Binding-site contacts:
Ligand atom N20 contacts residue THR1 of chain 1.K at 3.8 Å.
Ligand atom C10 contacts residue THR21 of chain 1.K at 3.6 Å.
Ligand atom O8 contacts residue GLY48 of chain 1.K at 3.9 Å.
Ligand atom O28 contacts residue THR1 of chain 1.K at 2.5 Å (h-bond).
Ligand atom C23 contacts residue ALA49 of chain 1.K at 3.7 Å (hydrophobic).
Ligand atom C17 contacts residue THR21 of chain 1.K at 3.5 Å.
Ligand atom N4 contacts residue ASP125 of chain 1.L at 3.6 Å (salt-bridge).
Ligand atom C13 contacts residue GLY47 of chain 1.K at 3.6 Å.
Ligand atom B26 contacts residue THR1 of chain 1.K at 1.4 Å.
Ligand atom C24 contacts residue ALA20 of chain 1.K at 3.7 Å (hydrophobic).
Ligand atom C21 contacts residue GLY47 of chain 1.K at 3.6 Å.
Ligand atom C22 contacts residue GLY47 of chain 1.K at 3.6 Å.
Ligand atom C25 contacts residue MET45 of chain 1.K at 3.9 Å (hydrophobic).
Ligand atom O8 contacts residue ALA49 of chain 1.K at 3.0 Å (h-bond).
Ligand atom C2 contacts residue THR21 of chain 1.K at 3.7 Å.
Ligand atom C21 contacts residue THR1 of chain 1.K at 2.5 Å.
Ligand atom C6 contacts residue THR21 of chain 1.K at 3.8 Å.
Ligand atom O27 contacts residue THR1 of chain 1.K at 2.4 Å (h-bond).
Ligand atom N20 contacts residue GLY47 of chain 1.K at 2.7 Å (h-bond).
Ligand atom C5 contacts residue ASP125 of chain 1.L at 3.6 Å.
Ligand atom O28 contacts residue GLY47 of chain 1.K at 3.0 Å (h-bond).
Ligand atom C23 contacts residue GLY47 of chain 1.K at 3.9 Å.
Ligand atom C22 contacts residue THR1 of chain 1.K at 2.9 Å.
Ligand atom C3 contacts residue ASP125 of chain 1.L at 3.6 Å.
Ligand atom C18 contacts residue GLY47 of chain 1.K at 3.6 Å.
Ligand atom O27 contacts residue TYR169 of chain 1.K at 3.7 Å.
Ligand atom C10 contacts residue GLY47 of chain 1.K at 3.6 Å.
Ligand atom C3 contacts residue ALA49 of chain 1.K at 3.9 Å (hydrophobic).
Ligand atom O19 contacts residue THR21 of chain 1.K at 3.0 Å (h-bond).
Ligand atom C11 contacts residue THR21 of chain 1.K at 3.4 Å.
Ligand atom O19 contacts residue ALA20 of chain 1.K at 3.4 Å.
Ligand atom C24 contacts residue ALA49 of chain 1.K at 3.8 Å (hydrophobic).
Ligand atom C7 contacts residue THR21 of chain 1.K at 3.8 Å.
Ligand atom B26 contacts residue LYS33 of chain 1.K at 3.9 Å.
Ligand atom C6 contacts residue ALA22 of chain 1.K at 3.9 Å (hydrophobic).
Ligand atom C21 contacts residue ARG19 of chain 1.K at 3.9 Å.
Ligand atom C25 contacts residue ALA49 of chain 1.K at 3.7 Å (hydrophobic).
Ligand atom O28 contacts residue ALA46 of chain 1.K at 3.9 Å.
Ligand atom N1 contacts residue THR21 of chain 1.K at 3.0 Å (h-bond).
Ligand atom N9 contacts residue THR21 of chain 1.K at 2.9 Å (h-bond).

Sequence of chain 1.K:
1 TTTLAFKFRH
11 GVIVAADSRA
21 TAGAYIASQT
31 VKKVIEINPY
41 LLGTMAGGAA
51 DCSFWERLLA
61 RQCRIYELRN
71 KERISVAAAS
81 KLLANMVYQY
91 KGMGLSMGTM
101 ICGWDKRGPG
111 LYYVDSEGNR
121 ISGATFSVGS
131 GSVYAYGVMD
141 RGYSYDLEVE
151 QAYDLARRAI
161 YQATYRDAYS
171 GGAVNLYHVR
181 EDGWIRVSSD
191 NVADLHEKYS

This protein binds this small molecule.
Small molecule (SMILES): CC(C)C[C@H](NC(=O)[C@H](Cc1ccccc1)NC(=O)c1cnccn1)B(O)O

Sequence of chain 1.L:
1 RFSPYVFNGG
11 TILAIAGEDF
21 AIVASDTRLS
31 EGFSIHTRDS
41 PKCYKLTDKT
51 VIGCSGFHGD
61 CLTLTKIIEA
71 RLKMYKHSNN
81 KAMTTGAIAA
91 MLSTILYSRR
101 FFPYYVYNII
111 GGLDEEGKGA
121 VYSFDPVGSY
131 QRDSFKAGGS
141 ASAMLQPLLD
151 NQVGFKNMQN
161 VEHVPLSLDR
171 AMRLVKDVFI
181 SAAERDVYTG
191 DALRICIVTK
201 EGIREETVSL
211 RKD